Sequence of chain 1.G:
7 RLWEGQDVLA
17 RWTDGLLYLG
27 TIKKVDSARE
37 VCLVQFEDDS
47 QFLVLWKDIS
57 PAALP

Binding-site contacts:
Ligand atom CE contacts residue ASP44 of chain 1.G at 3.7 Å.
Ligand atom C12 contacts residue TYR24 of chain 1.G at 3.3 Å (hydrophobic).
Ligand atom CA contacts residue ASP45 of chain 1.G at 2.8 Å.
Ligand atom N contacts residue LEU23 of chain 1.G at 3.1 Å (h-bond).
Ligand atom CG contacts residue LEU22 of chain 1.G at 3.7 Å (hydrophobic).
Ligand atom C03 contacts residue PHE42 of chain 1.G at 3.6 Å (hydrophobic).
Ligand atom O contacts residue GLU43 of chain 1.G at 3.7 Å.
Ligand atom C06 contacts residue TRP18 of chain 1.G at 3.4 Å (hydrophobic).
Ligand atom C12 contacts residue TRP18 of chain 1.G at 3.2 Å (hydrophobic).
Ligand atom C06 contacts residue PHE42 of chain 1.G at 3.7 Å (hydrophobic).
Ligand atom C11 contacts residue TRP18 of chain 1.G at 3.5 Å (hydrophobic).
Ligand atom C contacts residue TYR24 of chain 1.G at 3.7 Å (hydrophobic).
Ligand atom CA contacts residue GLU43 of chain 1.G at 3.5 Å.
Ligand atom CA contacts residue LEU23 of chain 1.G at 3.4 Å (hydrophobic).
Ligand atom C04 contacts residue ARG17 of chain 1.G at 3.2 Å.
Ligand atom O contacts residue TYR24 of chain 1.G at 3.5 Å.
Ligand atom C02 contacts residue TYR24 of chain 1.G at 3.6 Å (hydrophobic).
Ligand atom C01 contacts residue PHE42 of chain 1.G at 3.6 Å (hydrophobic).
Ligand atom O contacts residue ASP44 of chain 1.G at 3.4 Å.
Ligand atom CD contacts residue GLU43 of chain 1.G at 3.5 Å.
Ligand atom N contacts residue TYR24 of chain 1.G at 3.5 Å.
Ligand atom C02 contacts residue PHE42 of chain 1.G at 3.5 Å (hydrophobic).
Ligand atom C04 contacts residue TRP18 of chain 1.G at 3.8 Å (hydrophobic).
Ligand atom NZ contacts residue GLU43 of chain 1.G at 3.2 Å (salt-bridge).
Ligand atom C06 contacts residue PHE48 of chain 1.G at 3.6 Å (hydrophobic).
Ligand atom C contacts residue GLU43 of chain 1.G at 3.6 Å.
Ligand atom CG contacts residue ASP44 of chain 1.G at 3.1 Å.
Ligand atom O contacts residue GLU43 of chain 1.G at 3.5 Å.
Ligand atom CB contacts residue LEU22 of chain 1.G at 3.2 Å (hydrophobic).
Ligand atom C03 contacts residue ARG17 of chain 1.G at 3.7 Å.
Ligand atom N contacts residue GLU43 of chain 1.G at 2.8 Å (salt-bridge).
Ligand atom C05 contacts residue TRP18 of chain 1.G at 3.2 Å (hydrophobic).
Ligand atom C02 contacts residue TRP18 of chain 1.G at 3.8 Å (hydrophobic).
Ligand atom C03 contacts residue ALA16 of chain 1.G at 3.3 Å (hydrophobic).
Ligand atom CD contacts residue ASP44 of chain 1.G at 3.5 Å.
Ligand atom C05 contacts residue VAL50 of chain 1.G at 3.7 Å (hydrophobic).
Ligand atom C03 contacts residue TRP18 of chain 1.G at 3.6 Å (hydrophobic).
Ligand atom C contacts residue LEU23 of chain 1.G at 3.8 Å (hydrophobic).
Ligand atom N contacts residue ASP45 of chain 1.G at 2.5 Å (salt-bridge).
Ligand atom CD1 contacts residue LEU15 of chain 1.G at 3.8 Å (hydrophobic).

This small molecule binds to this protein.
Small molecule (SMILES): CC(C)C[C@@H](C=O)NC(=O)[C@@H]1CCCN1C(=O)[C@H](CCCCN)NC(=O)[C@H](CCCCN(CCc1ccccc1)C(C)C)NC(=O)[C@@H](NC(=O)CNC(=O)CN)C(C)C